A protein and the small-molecule ligand that binds it are described below.
Small molecule (SMILES): CC(=O)N[C@H]1[C@H](O[C@H]2[C@H](O)[C@@H](NC(C)=O)CO[C@@H]2CO)O[C@H](CO)[C@@H](O)[C@@H]1O

Binding-site contacts:
Ligand atom C1 contacts residue THR156 of chain 24.G at 3.6 Å.
Ligand atom N2 contacts residue THR156 of chain 24.G at 3.6 Å (h-bond).
Ligand atom O5 contacts residue ASN154 of chain 24.G at 4.0 Å.
Ligand atom C7 contacts residue ASN154 of chain 24.G at 3.3 Å.
Ligand atom C8 contacts residue THR156 of chain 24.G at 4.0 Å.
Ligand atom C7 contacts residue THR156 of chain 24.G at 3.9 Å.
Ligand atom O7 contacts residue ASN154 of chain 24.G at 2.6 Å (h-bond).
Ligand atom C1 contacts residue ASN154 of chain 24.G at 3.4 Å.
Ligand atom N2 contacts residue ASN154 of chain 24.G at 3.8 Å.
Ligand atom C8 contacts residue ASN154 of chain 24.G at 3.6 Å.
Ligand atom C2 contacts residue ASN154 of chain 24.G at 3.5 Å.
Ligand atom C6 contacts residue MET151 of chain 24.G at 4.5 Å (hydrophobic).
Ligand atom C2 contacts residue THR156 of chain 24.G at 4.2 Å.
Ligand atom O6 contacts residue MET151 of chain 24.G at 3.4 Å.

Sequence of chain 24.G:
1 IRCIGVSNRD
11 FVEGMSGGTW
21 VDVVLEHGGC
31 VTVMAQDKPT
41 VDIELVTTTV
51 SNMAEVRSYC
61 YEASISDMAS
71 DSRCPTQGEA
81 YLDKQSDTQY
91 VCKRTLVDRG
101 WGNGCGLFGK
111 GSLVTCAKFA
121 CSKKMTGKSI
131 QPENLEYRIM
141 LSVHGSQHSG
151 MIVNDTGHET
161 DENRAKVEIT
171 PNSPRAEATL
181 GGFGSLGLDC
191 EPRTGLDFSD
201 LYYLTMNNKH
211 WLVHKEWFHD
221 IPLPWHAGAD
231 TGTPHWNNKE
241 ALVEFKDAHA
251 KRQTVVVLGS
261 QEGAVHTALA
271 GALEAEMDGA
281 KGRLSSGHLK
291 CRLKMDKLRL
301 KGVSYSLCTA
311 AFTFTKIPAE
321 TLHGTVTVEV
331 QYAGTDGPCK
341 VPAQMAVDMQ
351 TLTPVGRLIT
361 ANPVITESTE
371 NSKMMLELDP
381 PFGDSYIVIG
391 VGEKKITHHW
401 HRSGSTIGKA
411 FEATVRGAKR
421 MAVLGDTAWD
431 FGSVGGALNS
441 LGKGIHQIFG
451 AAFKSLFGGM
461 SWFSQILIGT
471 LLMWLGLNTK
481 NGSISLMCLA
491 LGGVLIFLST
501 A